Binding-site contacts:
Ligand atom C3 contacts residue ASN144 of chain 1.A at 3.8 Å.
Ligand atom C3 contacts residue VAL178 of chain 1.A at 4.0 Å (hydrophobic).
Ligand atom O5 contacts residue LEU123 of chain 1.A at 4.1 Å.
Ligand atom C8 contacts residue TRP12 of chain 1.A at 4.0 Å (hydrophobic).
Ligand atom O4 contacts residue GLY181 of chain 1.A at 2.6 Å (h-bond).
Ligand atom C4 contacts residue ASN180 of chain 1.A at 3.5 Å.
Ligand atom C5 contacts residue VAL178 of chain 1.A at 4.2 Å (hydrophobic).
Ligand atom C1 contacts residue ARG5 of chain 1.A at 4.3 Å.
Ligand atom C6 contacts residue VAL178 of chain 1.A at 3.5 Å (hydrophobic).
Ligand atom O3 contacts residue GLN121 of chain 1.A at 2.7 Å (h-bond).
Ligand atom O2 contacts residue GLN121 of chain 1.A at 4.1 Å.
Ligand atom C4 contacts residue CYS179 of chain 1.A at 4.2 Å (hydrophobic).
Ligand atom O3 contacts residue ASN180 of chain 1.A at 2.9 Å (h-bond).
Ligand atom C5 contacts residue ASN144 of chain 1.A at 3.6 Å.
Ligand atom C1 contacts residue ASN144 of chain 1.A at 1.4 Å.
Ligand atom C4 contacts residue ASN144 of chain 1.A at 4.2 Å.
Ligand atom O7 contacts residue ASN144 of chain 1.A at 3.5 Å (h-bond).
Ligand atom C2 contacts residue ASN144 of chain 1.A at 2.4 Å.
Ligand atom O5 contacts residue ASN144 of chain 1.A at 2.3 Å (h-bond).
Ligand atom O3 contacts residue VAL178 of chain 1.A at 4.1 Å.
Ligand atom O3 contacts residue CYS179 of chain 1.A at 3.7 Å.
Ligand atom C3 contacts residue CYS179 of chain 1.A at 4.5 Å (hydrophobic).
Ligand atom C5 contacts residue TRP12 of chain 1.A at 4.3 Å (hydrophobic).
Ligand atom O4 contacts residue CYS179 of chain 1.A at 3.8 Å.
Ligand atom O7 contacts residue GLN121 of chain 1.A at 3.9 Å.
Ligand atom C5 contacts residue LEU123 of chain 1.A at 4.1 Å (hydrophobic).
Ligand atom C4 contacts residue VAL178 of chain 1.A at 3.4 Å (hydrophobic).
Ligand atom O3 contacts residue CYS122 of chain 1.A at 4.0 Å.
Ligand atom C3 contacts residue CYS122 of chain 1.A at 4.3 Å (hydrophobic).
Ligand atom C6 contacts residue LEU123 of chain 1.A at 4.5 Å (hydrophobic).
Ligand atom O4 contacts residue VAL178 of chain 1.A at 4.2 Å.
Ligand atom C4 contacts residue GLY181 of chain 1.A at 3.8 Å.
Ligand atom C7 contacts residue ASN144 of chain 1.A at 3.4 Å.
Ligand atom C6 contacts residue GLY181 of chain 1.A at 4.4 Å.
Ligand atom O4 contacts residue ASN180 of chain 1.A at 2.9 Å (h-bond).
Ligand atom C3 contacts residue GLN121 of chain 1.A at 3.7 Å.
Ligand atom C6 contacts residue TRP12 of chain 1.A at 3.4 Å (hydrophobic).
Ligand atom N2 contacts residue ASN144 of chain 1.A at 2.9 Å (h-bond).
Ligand atom C3 contacts residue ASN180 of chain 1.A at 3.8 Å.
Ligand atom C6 contacts residue LEU123 of chain 1.A at 4.3 Å (hydrophobic).

A small-molecule ligand and the protein it binds are described below.
Small molecule (SMILES): CC(=O)N[C@H]1[C@H](O[C@H]2[C@H](O)[C@@H](NC(C)=O)CO[C@@H]2CO[C@@H]2O[C@@H](C)[C@@H](O)[C@@H](O)[C@@H]2O)O[C@H](CO)[C@@H](O)[C@@H]1O

Sequence of chain 1.A:
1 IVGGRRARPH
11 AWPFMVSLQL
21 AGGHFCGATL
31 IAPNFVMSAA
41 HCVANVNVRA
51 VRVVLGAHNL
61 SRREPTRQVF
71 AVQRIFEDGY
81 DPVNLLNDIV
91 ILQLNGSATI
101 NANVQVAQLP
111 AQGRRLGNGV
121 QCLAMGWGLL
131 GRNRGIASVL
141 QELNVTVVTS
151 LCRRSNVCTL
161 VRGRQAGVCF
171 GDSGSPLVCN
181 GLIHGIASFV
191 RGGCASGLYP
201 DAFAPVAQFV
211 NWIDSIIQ